Sequence of chain 2.A:
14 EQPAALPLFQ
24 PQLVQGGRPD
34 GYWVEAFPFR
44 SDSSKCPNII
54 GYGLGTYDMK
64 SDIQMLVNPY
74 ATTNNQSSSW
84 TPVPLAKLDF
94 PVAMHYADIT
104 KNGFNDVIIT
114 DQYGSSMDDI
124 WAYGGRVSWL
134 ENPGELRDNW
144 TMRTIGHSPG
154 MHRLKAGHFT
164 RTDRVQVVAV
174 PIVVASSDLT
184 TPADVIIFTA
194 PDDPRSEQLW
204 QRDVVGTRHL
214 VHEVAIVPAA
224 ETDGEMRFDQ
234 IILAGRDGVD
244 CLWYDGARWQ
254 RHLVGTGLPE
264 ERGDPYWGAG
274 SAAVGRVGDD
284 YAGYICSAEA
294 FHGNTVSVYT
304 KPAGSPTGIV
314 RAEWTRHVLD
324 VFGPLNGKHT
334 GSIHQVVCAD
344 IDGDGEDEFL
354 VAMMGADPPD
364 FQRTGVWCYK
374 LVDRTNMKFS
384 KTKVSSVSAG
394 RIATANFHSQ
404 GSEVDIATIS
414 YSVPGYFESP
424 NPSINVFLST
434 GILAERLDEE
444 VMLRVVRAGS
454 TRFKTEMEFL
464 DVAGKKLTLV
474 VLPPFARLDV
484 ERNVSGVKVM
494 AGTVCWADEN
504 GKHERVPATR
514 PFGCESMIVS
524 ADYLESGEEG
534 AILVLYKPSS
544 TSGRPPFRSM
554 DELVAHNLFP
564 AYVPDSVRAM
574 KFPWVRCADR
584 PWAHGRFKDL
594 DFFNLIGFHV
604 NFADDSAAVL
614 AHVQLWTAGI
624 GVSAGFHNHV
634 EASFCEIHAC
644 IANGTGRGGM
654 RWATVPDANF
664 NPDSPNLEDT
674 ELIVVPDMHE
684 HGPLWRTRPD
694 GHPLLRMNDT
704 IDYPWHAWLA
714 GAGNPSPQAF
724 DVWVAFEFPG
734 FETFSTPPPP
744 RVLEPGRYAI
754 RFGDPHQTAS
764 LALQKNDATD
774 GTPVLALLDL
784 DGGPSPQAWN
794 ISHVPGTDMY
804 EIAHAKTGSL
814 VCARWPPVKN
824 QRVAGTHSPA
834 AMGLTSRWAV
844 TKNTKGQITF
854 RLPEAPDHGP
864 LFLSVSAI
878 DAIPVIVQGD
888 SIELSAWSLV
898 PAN

Binding-site contacts:
Ligand atom C6 contacts residue MET120 of chain 2.A at 3.9 Å (hydrophobic).
Ligand atom C2 contacts residue TYR414 of chain 2.A at 3.3 Å (hydrophobic).
Ligand atom C1 contacts residue ZN1 of chain 2.B at 3.9 Å.
Ligand atom O6 contacts residue SER119 of chain 2.A at 3.8 Å.
Ligand atom O2 contacts residue TYR414 of chain 2.A at 2.9 Å (h-bond).
Ligand atom O3 contacts residue ZN1 of chain 2.B at 2.1 Å.
Ligand atom O3 contacts residue HIS295 of chain 2.A at 3.3 Å (h-bond).
Ligand atom C2 contacts residue HIS337 of chain 2.A at 3.7 Å.
Ligand atom C3 contacts residue HIS295 of chain 2.A at 3.8 Å.
Ligand atom C6 contacts residue TYR116 of chain 2.A at 3.2 Å (hydrophobic).
Ligand atom C4 contacts residue ZN1 of chain 2.B at 4.1 Å.
Ligand atom O2 contacts residue TYR35 of chain 2.A at 2.9 Å (h-bond).
Ligand atom C2 contacts residue TYR35 of chain 2.A at 3.0 Å (hydrophobic).
Ligand atom O6 contacts residue TYR116 of chain 2.A at 3.0 Å (h-bond).
Ligand atom C4 contacts residue HIS155 of chain 2.A at 3.5 Å.
Ligand atom C2 contacts residue HIS295 of chain 2.A at 3.7 Å.
Ligand atom O2 contacts residue HIS295 of chain 2.A at 3.1 Å (h-bond).
Ligand atom O6 contacts residue TYR419 of chain 2.A at 2.4 Å (h-bond).
Ligand atom C3 contacts residue ZN1 of chain 2.B at 2.7 Å.
Ligand atom O2 contacts residue HIS215 of chain 2.A at 3.9 Å.
Ligand atom C1 contacts residue TYR35 of chain 2.A at 3.3 Å (hydrophobic).
Ligand atom C3 contacts residue HIS155 of chain 2.A at 3.2 Å.
Ligand atom O3 contacts residue TYR35 of chain 2.A at 3.7 Å.
Ligand atom O3 contacts residue HIS155 of chain 2.A at 2.7 Å (h-bond).
Ligand atom C4 contacts residue TYR116 of chain 2.A at 3.8 Å (hydrophobic).
Ligand atom O2 contacts residue ZN1 of chain 2.B at 1.8 Å.
Ligand atom O2 contacts residue HIS337 of chain 2.A at 2.5 Å (h-bond).
Ligand atom O3 contacts residue HIS215 of chain 2.A at 2.8 Å (h-bond).
Ligand atom C1 contacts residue TYR414 of chain 2.A at 3.1 Å (hydrophobic).
Ligand atom O6 contacts residue MET120 of chain 2.A at 3.0 Å.
Ligand atom C5 contacts residue TYR116 of chain 2.A at 3.8 Å (hydrophobic).
Ligand atom C3 contacts residue TYR35 of chain 2.A at 3.5 Å (hydrophobic).
Ligand atom C2 contacts residue ZN1 of chain 2.B at 2.6 Å.
Ligand atom C6 contacts residue SER119 of chain 2.A at 3.8 Å.
Ligand atom C6 contacts residue TYR419 of chain 2.A at 3.0 Å (hydrophobic).
Ligand atom O5 contacts residue TYR419 of chain 2.A at 3.4 Å.
Ligand atom C3 contacts residue HIS215 of chain 2.A at 4.0 Å.
Ligand atom O3 contacts residue HIS337 of chain 2.A at 3.9 Å.
Ligand atom O3 contacts residue PHE294 of chain 2.A at 3.7 Å.
Ligand atom C5 contacts residue TYR419 of chain 2.A at 3.9 Å (hydrophobic).

A protein and the small-molecule ligand that binds it are described below.
Small molecule (SMILES): O=C1CO[C@H](CO)C=C1O